Sequence of chain 1.K:
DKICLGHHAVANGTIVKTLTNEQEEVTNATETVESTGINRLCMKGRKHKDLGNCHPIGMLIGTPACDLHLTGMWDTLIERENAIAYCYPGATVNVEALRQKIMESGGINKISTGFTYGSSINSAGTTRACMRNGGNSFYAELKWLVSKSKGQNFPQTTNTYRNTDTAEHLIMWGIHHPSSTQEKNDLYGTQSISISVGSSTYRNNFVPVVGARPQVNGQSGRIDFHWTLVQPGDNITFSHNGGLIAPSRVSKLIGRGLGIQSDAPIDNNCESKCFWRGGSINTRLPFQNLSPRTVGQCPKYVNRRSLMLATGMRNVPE

This small molecule binds to this protein.
Small molecule (SMILES): CC(=O)N[C@@H]1[C@@H](O)[C@H](O)[C@@H](CO)O[C@H]1O

Sequence of chain 1.G:
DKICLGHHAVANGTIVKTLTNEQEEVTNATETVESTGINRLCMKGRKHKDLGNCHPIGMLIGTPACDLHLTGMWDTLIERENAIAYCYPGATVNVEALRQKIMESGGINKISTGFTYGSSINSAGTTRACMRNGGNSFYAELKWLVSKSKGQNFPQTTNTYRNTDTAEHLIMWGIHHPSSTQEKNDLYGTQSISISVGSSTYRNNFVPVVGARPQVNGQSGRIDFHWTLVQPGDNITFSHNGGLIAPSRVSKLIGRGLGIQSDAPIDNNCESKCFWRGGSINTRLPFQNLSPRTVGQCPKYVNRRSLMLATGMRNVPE

Binding-site contacts:
Ligand atom C5 contacts residue ASN235 of chain 1.G at 3.7 Å.
Ligand atom C1 contacts residue ARG162 of chain 1.G at 3.6 Å.
Ligand atom O5 contacts residue ASN235 of chain 1.G at 2.4 Å (h-bond).
Ligand atom C3 contacts residue ASN235 of chain 1.G at 3.5 Å.
Ligand atom O7 contacts residue PRO214 of chain 1.K at 3.4 Å.
Ligand atom C2 contacts residue ASN235 of chain 1.G at 2.0 Å.
Ligand atom C7 contacts residue ASN235 of chain 1.G at 3.2 Å.
Ligand atom O5 contacts residue ARG162 of chain 1.G at 3.5 Å.
Ligand atom C8 contacts residue ASP234 of chain 1.G at 3.9 Å.
Ligand atom O7 contacts residue ASN235 of chain 1.G at 3.4 Å (h-bond).
Ligand atom C8 contacts residue SER200 of chain 1.G at 3.9 Å.
Ligand atom N2 contacts residue GLY233 of chain 1.G at 4.0 Å.
Ligand atom C8 contacts residue ASN235 of chain 1.G at 4.3 Å.
Ligand atom C7 contacts residue GLY233 of chain 1.G at 4.4 Å.
Ligand atom C4 contacts residue ASN235 of chain 1.G at 4.0 Å.
Ligand atom C6 contacts residue ARG162 of chain 1.G at 4.2 Å.
Ligand atom C8 contacts residue PRO214 of chain 1.K at 4.2 Å (hydrophobic).
Ligand atom C7 contacts residue PRO214 of chain 1.K at 4.0 Å (hydrophobic).
Ligand atom N2 contacts residue ASN235 of chain 1.G at 2.5 Å (h-bond).
Ligand atom O3 contacts residue ASN235 of chain 1.G at 4.4 Å.
Ligand atom C5 contacts residue ARG162 of chain 1.G at 4.5 Å.
Ligand atom O6 contacts residue ARG162 of chain 1.G at 4.2 Å.
Ligand atom C8 contacts residue GLY233 of chain 1.G at 3.8 Å.
Ligand atom C1 contacts residue ASN235 of chain 1.G at 1.4 Å.
Ligand atom O7 contacts residue GLN215 of chain 1.K at 4.1 Å.